Binding-site contacts:
Ligand atom C5 contacts residue TRP192 of chain 1.B at 3.4 Å (hydrophobic).
Ligand atom C2 contacts residue FE21 of chain 1.J at 2.7 Å.
Ligand atom O11 contacts residue VAL250 of chain 1.B at 3.6 Å.
Ligand atom C1 contacts residue HIS248 of chain 1.B at 3.6 Å.
Ligand atom O13 contacts residue TRP192 of chain 1.B at 3.6 Å.
Ligand atom O13 contacts residue HIS200 of chain 1.B at 2.8 Å (h-bond).
Ligand atom C3 contacts residue TYR257 of chain 1.B at 3.4 Å (hydrophobic).
Ligand atom O8 contacts residue FE21 of chain 1.J at 2.3 Å.
Ligand atom C5 contacts residue HIS248 of chain 1.B at 3.5 Å.
Ligand atom C6 contacts residue HIS248 of chain 1.B at 3.7 Å.
Ligand atom O7 contacts residue GLU267 of chain 1.B at 2.9 Å (salt-bridge).
Ligand atom O12 contacts residue TRP192 of chain 1.B at 3.1 Å (h-bond).
Ligand atom C1 contacts residue FE21 of chain 1.J at 2.7 Å.
Ligand atom C1 contacts residue TRP192 of chain 1.B at 3.5 Å (hydrophobic).
Ligand atom C5 contacts residue VAL250 of chain 1.B at 3.2 Å (hydrophobic).
Ligand atom O8 contacts residue TYR257 of chain 1.B at 2.4 Å (h-bond).
Ligand atom O13 contacts residue ASN157 of chain 1.B at 2.8 Å (h-bond).
Ligand atom O7 contacts residue FE21 of chain 1.J at 2.2 Å.
Ligand atom O7 contacts residue HIS155 of chain 1.B at 3.1 Å (h-bond).
Ligand atom O12 contacts residue ASN157 of chain 1.B at 2.8 Å (h-bond).
Ligand atom O13 contacts residue HIS155 of chain 1.B at 3.2 Å (h-bond).
Ligand atom O7 contacts residue TYR269 of chain 1.B at 3.3 Å.
Ligand atom O10 contacts residue ARG293 of chain 1.B at 3.3 Å (salt-bridge).
Ligand atom O8 contacts residue GLU267 of chain 1.B at 3.0 Å (salt-bridge).
Ligand atom O8 contacts residue HIS214 of chain 1.B at 3.1 Å.
Ligand atom O7 contacts residue HIS200 of chain 1.B at 3.5 Å (h-bond).
Ligand atom C4 contacts residue HIS248 of chain 1.B at 3.2 Å.
Ligand atom O10 contacts residue HIS248 of chain 1.B at 3.1 Å.
Ligand atom C6 contacts residue SER251 of chain 1.B at 3.5 Å.
Ligand atom O11 contacts residue HIS248 of chain 1.B at 3.1 Å (h-bond).
Ligand atom C4 contacts residue TRP192 of chain 1.B at 3.5 Å (hydrophobic).
Ligand atom O11 contacts residue ARG293 of chain 1.B at 3.6 Å.
Ligand atom C2 contacts residue TYR257 of chain 1.B at 3.4 Å (hydrophobic).
Ligand atom O10 contacts residue ARG243 of chain 1.B at 3.6 Å (salt-bridge).
Ligand atom O13 contacts residue FE21 of chain 1.J at 2.2 Å.
Ligand atom C3 contacts residue TRP192 of chain 1.B at 3.7 Å (hydrophobic).
Ligand atom O12 contacts residue FE21 of chain 1.J at 2.8 Å.
Ligand atom N9 contacts residue HIS248 of chain 1.B at 3.0 Å (h-bond).
Ligand atom O13 contacts residue HIS214 of chain 1.B at 3.4 Å (h-bond).
Ligand atom C6 contacts residue TRP192 of chain 1.B at 3.0 Å (hydrophobic).

Sequence of chain 1.B:
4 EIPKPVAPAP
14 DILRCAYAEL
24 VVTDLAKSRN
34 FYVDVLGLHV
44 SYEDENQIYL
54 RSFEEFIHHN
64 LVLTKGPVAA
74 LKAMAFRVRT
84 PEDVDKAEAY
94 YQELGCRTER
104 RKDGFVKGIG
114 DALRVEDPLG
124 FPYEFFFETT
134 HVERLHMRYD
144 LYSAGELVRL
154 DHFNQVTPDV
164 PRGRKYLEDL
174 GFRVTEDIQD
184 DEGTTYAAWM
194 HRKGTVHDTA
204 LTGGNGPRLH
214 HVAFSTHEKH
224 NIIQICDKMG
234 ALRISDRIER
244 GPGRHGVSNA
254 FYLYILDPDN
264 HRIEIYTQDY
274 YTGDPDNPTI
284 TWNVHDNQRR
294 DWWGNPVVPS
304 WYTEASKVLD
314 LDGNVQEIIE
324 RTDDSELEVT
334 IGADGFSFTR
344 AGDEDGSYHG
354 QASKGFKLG

The small molecule below binds the protein below.
Small molecule (SMILES): O=C1C=CC([N+](=O)[O-])=C[C@]1(O)OO